Sequence of chain 3.A:
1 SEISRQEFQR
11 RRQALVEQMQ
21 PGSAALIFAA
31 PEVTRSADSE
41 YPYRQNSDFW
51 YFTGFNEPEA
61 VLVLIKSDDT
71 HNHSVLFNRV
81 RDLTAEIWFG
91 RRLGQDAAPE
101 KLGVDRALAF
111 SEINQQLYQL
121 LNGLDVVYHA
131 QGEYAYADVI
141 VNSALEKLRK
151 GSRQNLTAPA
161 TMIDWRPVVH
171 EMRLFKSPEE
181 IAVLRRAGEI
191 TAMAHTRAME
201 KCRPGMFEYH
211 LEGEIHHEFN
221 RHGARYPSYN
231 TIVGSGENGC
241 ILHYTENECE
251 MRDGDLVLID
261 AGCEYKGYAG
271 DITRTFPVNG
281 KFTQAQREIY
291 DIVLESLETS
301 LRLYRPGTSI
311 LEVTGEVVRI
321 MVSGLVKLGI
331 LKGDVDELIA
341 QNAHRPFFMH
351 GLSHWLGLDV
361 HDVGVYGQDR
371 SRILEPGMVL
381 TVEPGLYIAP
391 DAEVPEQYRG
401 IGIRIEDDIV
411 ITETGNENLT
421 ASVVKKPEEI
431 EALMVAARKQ

Binding-site contacts:
Ligand atom OXT contacts residue ARG370 of chain 4.A at 3.3 Å (salt-bridge).
Ligand atom CG contacts residue GLU383 of chain 4.A at 3.5 Å.
Ligand atom CA contacts residue ARG153 of chain 2.A at 4.2 Å.
Ligand atom CA contacts residue GLU383 of chain 4.A at 3.4 Å.
Ligand atom O contacts residue ARG153 of chain 2.A at 2.7 Å (salt-bridge).
Ligand atom CB contacts residue HIS354 of chain 4.A at 4.0 Å.
Ligand atom C contacts residue TRP88 of chain 3.A at 4.1 Å (hydrophobic).
Ligand atom CA contacts residue HIS243 of chain 4.A at 4.1 Å.
Ligand atom CB contacts residue HIS243 of chain 4.A at 4.2 Å.
Ligand atom CB contacts residue HIS350 of chain 4.A at 3.6 Å.
Ligand atom O contacts residue GLY351 of chain 4.A at 4.1 Å.
Ligand atom CD contacts residue HIS243 of chain 4.A at 3.4 Å.
Ligand atom C contacts residue HIS243 of chain 4.A at 4.1 Å.
Ligand atom CG contacts residue ARG370 of chain 4.A at 4.1 Å.
Ligand atom OXT contacts residue HIS350 of chain 4.A at 3.8 Å.
Ligand atom CD contacts residue GLU383 of chain 4.A at 3.7 Å.
Ligand atom CG contacts residue HIS243 of chain 4.A at 4.2 Å.
Ligand atom C contacts residue ARG153 of chain 2.A at 3.6 Å.
Ligand atom CD1 contacts residue HIS361 of chain 4.A at 3.9 Å.
Ligand atom C contacts residue HIS361 of chain 4.A at 3.9 Å.
Ligand atom C contacts residue GLY351 of chain 4.A at 3.8 Å.
Ligand atom O contacts residue TRP88 of chain 3.A at 3.7 Å.
Ligand atom CD2 contacts residue TYR366 of chain 4.A at 3.6 Å (hydrophobic).
Ligand atom N contacts residue GLU383 of chain 4.A at 3.5 Å (salt-bridge).
Ligand atom CD contacts residue ARG404 of chain 4.A at 3.7 Å.
Ligand atom CB contacts residue ARG370 of chain 4.A at 4.2 Å.
Ligand atom CD2 contacts residue HIS354 of chain 4.A at 3.8 Å.
Ligand atom CD contacts residue ASP260 of chain 4.A at 3.6 Å.
Ligand atom O contacts residue TRP88 of chain 3.A at 3.6 Å.
Ligand atom O contacts residue HIS361 of chain 4.A at 3.5 Å (h-bond).
Ligand atom OXT contacts residue GLY351 of chain 4.A at 2.7 Å (h-bond).
Ligand atom C contacts residue ARG370 of chain 4.A at 3.5 Å.
Ligand atom CB contacts residue GLU383 of chain 4.A at 3.8 Å.
Ligand atom N contacts residue HIS243 of chain 4.A at 3.4 Å (h-bond).
Ligand atom O contacts residue HIS243 of chain 4.A at 3.2 Å (h-bond).
Ligand atom CG contacts residue ARG404 of chain 4.A at 3.5 Å.
Ligand atom CD1 contacts residue ARG153 of chain 2.A at 3.6 Å.
Ligand atom O contacts residue ARG370 of chain 4.A at 3.5 Å (salt-bridge).
Ligand atom CG contacts residue ARG153 of chain 2.A at 3.5 Å.
Ligand atom CG contacts residue HIS350 of chain 4.A at 4.0 Å.

Sequence of chain 4.A:
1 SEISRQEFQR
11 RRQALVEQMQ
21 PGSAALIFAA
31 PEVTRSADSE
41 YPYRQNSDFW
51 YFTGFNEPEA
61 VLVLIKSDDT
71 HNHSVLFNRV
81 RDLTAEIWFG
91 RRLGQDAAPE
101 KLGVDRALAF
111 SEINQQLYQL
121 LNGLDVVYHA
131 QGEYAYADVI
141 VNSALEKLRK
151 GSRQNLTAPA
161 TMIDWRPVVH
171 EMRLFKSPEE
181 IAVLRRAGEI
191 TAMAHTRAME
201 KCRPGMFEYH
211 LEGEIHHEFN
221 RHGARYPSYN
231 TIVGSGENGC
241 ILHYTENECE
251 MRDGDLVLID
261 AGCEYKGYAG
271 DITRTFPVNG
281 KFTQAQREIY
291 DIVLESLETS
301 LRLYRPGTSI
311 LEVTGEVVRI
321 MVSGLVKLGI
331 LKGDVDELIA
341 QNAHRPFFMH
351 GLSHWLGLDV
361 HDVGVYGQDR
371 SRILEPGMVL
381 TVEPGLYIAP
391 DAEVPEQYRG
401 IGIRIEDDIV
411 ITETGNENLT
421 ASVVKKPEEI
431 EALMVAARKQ

The small molecule below binds the protein below.
Small molecule (SMILES): CC(C)C[C@H](NC(=O)[C@@H]1CCCN1)C(=O)O

Sequence of chain 2.A:
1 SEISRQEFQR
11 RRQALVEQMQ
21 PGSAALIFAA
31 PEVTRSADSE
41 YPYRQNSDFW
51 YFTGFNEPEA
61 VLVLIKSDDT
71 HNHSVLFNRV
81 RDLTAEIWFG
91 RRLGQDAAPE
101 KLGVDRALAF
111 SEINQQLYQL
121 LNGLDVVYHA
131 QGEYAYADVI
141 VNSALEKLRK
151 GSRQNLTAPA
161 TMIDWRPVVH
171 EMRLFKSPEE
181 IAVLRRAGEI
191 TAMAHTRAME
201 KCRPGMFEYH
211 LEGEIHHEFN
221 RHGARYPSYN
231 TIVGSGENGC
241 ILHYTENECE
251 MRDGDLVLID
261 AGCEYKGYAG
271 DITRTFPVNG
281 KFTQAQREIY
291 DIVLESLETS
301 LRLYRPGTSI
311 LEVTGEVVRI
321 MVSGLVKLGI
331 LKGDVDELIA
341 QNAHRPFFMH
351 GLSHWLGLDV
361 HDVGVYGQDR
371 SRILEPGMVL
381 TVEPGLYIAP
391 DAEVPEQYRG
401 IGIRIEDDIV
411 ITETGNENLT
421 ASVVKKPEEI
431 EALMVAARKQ